A small-molecule ligand and the protein it binds are described below.
Small molecule (SMILES): CCCCCCCCCCC[C@@H](O)CC(=O)N[C@@H]1[C@@H](OC(=O)C[C@H](O)CCCCCCCCCCC)[C@H](OP(=O)(O)O)[C@@H](CO)O[C@H]1O

Binding-site contacts:
Ligand atom C7 contacts residue GLU78 of chain 1.A at 3.8 Å.
Ligand atom C25 contacts residue PHE136 of chain 1.A at 3.7 Å (hydrophobic).
Ligand atom O42 contacts residue THR106 of chain 1.A at 3.8 Å.
Ligand atom O44 contacts residue TYR76 of chain 1.A at 3.9 Å.
Ligand atom C5 contacts residue LP51 of chain 1.D at 3.8 Å.
Ligand atom O7 contacts residue LYS87 of chain 1.A at 3.6 Å.
Ligand atom C21 contacts residue ALA62 of chain 1.A at 3.8 Å (hydrophobic).
Ligand atom O43 contacts residue LEU80 of chain 1.A at 3.9 Å.
Ligand atom C24 contacts residue ILE105 of chain 1.A at 3.4 Å (hydrophobic).
Ligand atom N2 contacts residue LP51 of chain 1.D at 2.9 Å (h-bond).
Ligand atom O7 contacts residue GLU78 of chain 1.A at 2.8 Å (salt-bridge).
Ligand atom C31 contacts residue LEU88 of chain 1.A at 3.5 Å (hydrophobic).
Ligand atom C34 contacts residue LEU88 of chain 1.A at 3.9 Å (hydrophobic).
Ligand atom C41 contacts residue ALA134 of chain 1.A at 3.7 Å (hydrophobic).
Ligand atom C31 contacts residue TYR101 of chain 1.A at 3.7 Å (hydrophobic).
Ligand atom O44 contacts residue LP51 of chain 1.D at 2.9 Å.
Ligand atom C41 contacts residue ALA121 of chain 1.A at 3.7 Å (hydrophobic).
Ligand atom C8 contacts residue THR106 of chain 1.A at 3.6 Å.
Ligand atom C3 contacts residue LP51 of chain 1.D at 3.8 Å.
Ligand atom C29 contacts residue PRO104 of chain 1.A at 3.2 Å (hydrophobic).
Ligand atom O47 contacts residue LYS87 of chain 1.A at 2.6 Å (salt-bridge).
Ligand atom O7 contacts residue LP51 of chain 1.D at 3.4 Å (h-bond).
Ligand atom C25 contacts residue PHE32 of chain 1.A at 3.4 Å (hydrophobic).
Ligand atom C2 contacts residue LP51 of chain 1.D at 2.4 Å.
Ligand atom O46 contacts residue LYS87 of chain 1.A at 3.0 Å (salt-bridge).
Ligand atom C20 contacts residue ALA62 of chain 1.A at 3.6 Å (hydrophobic).
Ligand atom C25 contacts residue LP51 of chain 1.D at 3.6 Å.
Ligand atom C32 contacts residue LEU88 of chain 1.A at 3.8 Å (hydrophobic).
Ligand atom O6 contacts residue LYS87 of chain 1.A at 3.4 Å.
Ligand atom C7 contacts residue LP51 of chain 1.D at 3.3 Å.
Ligand atom P45 contacts residue LYS87 of chain 1.A at 3.5 Å.
Ligand atom O5 contacts residue LP51 of chain 1.D at 2.4 Å (h-bond).
Ligand atom C18 contacts residue LP51 of chain 1.D at 3.8 Å.
Ligand atom O42 contacts residue PRO104 of chain 1.A at 3.8 Å.
Ligand atom C18 contacts residue GLU78 of chain 1.A at 3.6 Å.
Ligand atom C1 contacts residue LP51 of chain 1.D at 1.4 Å.
Ligand atom C24 contacts residue LP51 of chain 1.D at 3.7 Å.
Ligand atom O44 contacts residue GLU78 of chain 1.A at 3.0 Å (salt-bridge).
Ligand atom C29 contacts residue TYR101 of chain 1.A at 3.6 Å (hydrophobic).
Ligand atom C16 contacts residue GLU78 of chain 1.A at 3.3 Å.

Sequence of chain 1.A:
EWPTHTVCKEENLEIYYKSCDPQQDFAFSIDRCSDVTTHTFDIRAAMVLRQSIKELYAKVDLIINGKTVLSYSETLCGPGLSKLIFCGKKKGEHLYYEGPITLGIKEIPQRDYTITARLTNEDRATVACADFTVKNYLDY